A protein and the small-molecule ligand that binds it are described below.
Small molecule (SMILES): C/C(=C\CNc1ncnc2[nH]cnc12)CO

Sequence of chain 1.A:
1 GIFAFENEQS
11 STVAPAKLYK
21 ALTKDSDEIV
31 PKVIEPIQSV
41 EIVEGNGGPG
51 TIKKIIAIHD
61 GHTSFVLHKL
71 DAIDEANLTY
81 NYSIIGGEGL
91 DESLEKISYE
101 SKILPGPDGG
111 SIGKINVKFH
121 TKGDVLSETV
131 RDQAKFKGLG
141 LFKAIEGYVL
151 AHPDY

Binding-site contacts:
Ligand atom C5 contacts residue PHE142 of chain 1.A at 3.9 Å (hydrophobic).
Ligand atom C4 contacts residue ASN7 of chain 1.A at 3.7 Å.
Ligand atom C12 contacts residue LEU22 of chain 1.A at 3.8 Å (hydrophobic).
Ligand atom N9 contacts residue ILE115 of chain 1.A at 3.8 Å.
Ligand atom N3 contacts residue ZEA1 of chain 1.C at 3.4 Å.
Ligand atom N10 contacts residue PHE142 of chain 1.A at 3.6 Å.
Ligand atom C6 contacts residue ILE115 of chain 1.A at 3.7 Å (hydrophobic).
Ligand atom N7 contacts residue ILE115 of chain 1.A at 3.5 Å.
Ligand atom C2 contacts residue GLY138 of chain 1.A at 3.5 Å.
Ligand atom C13 contacts residue LEU22 of chain 1.A at 3.8 Å (hydrophobic).
Ligand atom C14 contacts residue SER101 of chain 1.A at 3.4 Å.
Ligand atom O16 contacts residue ILE103 of chain 1.A at 3.7 Å.
Ligand atom C8 contacts residue GLN9 of chain 1.A at 3.9 Å.
Ligand atom O16 contacts residue SER101 of chain 1.A at 3.6 Å.
Ligand atom C13 contacts residue SER101 of chain 1.A at 3.5 Å.
Ligand atom C8 contacts residue ASN7 of chain 1.A at 3.4 Å.
Ligand atom N9 contacts residue GLY113 of chain 1.A at 3.6 Å.
Ligand atom C8 contacts residue ILE115 of chain 1.A at 3.7 Å (hydrophobic).
Ligand atom C15 contacts residue TYR82 of chain 1.A at 3.7 Å (hydrophobic).
Ligand atom O16 contacts residue LEU22 of chain 1.A at 3.8 Å.
Ligand atom N1 contacts residue PHE142 of chain 1.A at 3.7 Å.
Ligand atom N1 contacts residue ILE115 of chain 1.A at 3.8 Å.
Ligand atom N9 contacts residue LYS114 of chain 1.A at 3.9 Å.
Ligand atom C8 contacts residue GLY113 of chain 1.A at 3.2 Å.
Ligand atom C12 contacts residue SER101 of chain 1.A at 3.5 Å.
Ligand atom O16 contacts residue TYR19 of chain 1.A at 3.7 Å.
Ligand atom C4 contacts residue ILE115 of chain 1.A at 3.5 Å (hydrophobic).
Ligand atom C6 contacts residue PHE142 of chain 1.A at 3.5 Å (hydrophobic).
Ligand atom C15 contacts residue LEU22 of chain 1.A at 3.6 Å (hydrophobic).
Ligand atom C14 contacts residue LEU22 of chain 1.A at 3.6 Å (hydrophobic).
Ligand atom C14 contacts residue TYR80 of chain 1.A at 3.8 Å (hydrophobic).
Ligand atom N7 contacts residue ASN7 of chain 1.A at 2.7 Å (h-bond).
Ligand atom C15 contacts residue TYR80 of chain 1.A at 3.8 Å (hydrophobic).
Ligand atom N3 contacts residue LEU139 of chain 1.A at 3.7 Å.
Ligand atom C14 contacts residue THR23 of chain 1.A at 3.6 Å.
Ligand atom C11 contacts residue TYR82 of chain 1.A at 3.9 Å (hydrophobic).
Ligand atom N10 contacts residue ILE115 of chain 1.A at 3.8 Å.
Ligand atom C2 contacts residue PHE142 of chain 1.A at 3.7 Å (hydrophobic).
Ligand atom C5 contacts residue ILE115 of chain 1.A at 3.6 Å (hydrophobic).
Ligand atom N7 contacts residue GLN9 of chain 1.A at 3.5 Å.